A small-molecule ligand and the protein it binds are described below.
Small molecule (SMILES): CC(=O)N[C@H]1[C@H](O[C@H]2[C@H](O)[C@@H](NC(C)=O)CO[C@@H]2CO)O[C@H](CO)[C@@H](O[C@@H]2O[C@H](CO[C@H]3O[C@H](CO)[C@@H](O)[C@H](O)[C@@H]3O)[C@@H](O)[C@H](O[C@H]3O[C@H](CO)[C@@H](O)[C@H](O[C@H]4O[C@H](CO)[C@@H](O)[C@H](O)[C@@H]4O)[C@@H]3O)[C@@H]2O)[C@@H]1O

Sequence of chain 1.A:
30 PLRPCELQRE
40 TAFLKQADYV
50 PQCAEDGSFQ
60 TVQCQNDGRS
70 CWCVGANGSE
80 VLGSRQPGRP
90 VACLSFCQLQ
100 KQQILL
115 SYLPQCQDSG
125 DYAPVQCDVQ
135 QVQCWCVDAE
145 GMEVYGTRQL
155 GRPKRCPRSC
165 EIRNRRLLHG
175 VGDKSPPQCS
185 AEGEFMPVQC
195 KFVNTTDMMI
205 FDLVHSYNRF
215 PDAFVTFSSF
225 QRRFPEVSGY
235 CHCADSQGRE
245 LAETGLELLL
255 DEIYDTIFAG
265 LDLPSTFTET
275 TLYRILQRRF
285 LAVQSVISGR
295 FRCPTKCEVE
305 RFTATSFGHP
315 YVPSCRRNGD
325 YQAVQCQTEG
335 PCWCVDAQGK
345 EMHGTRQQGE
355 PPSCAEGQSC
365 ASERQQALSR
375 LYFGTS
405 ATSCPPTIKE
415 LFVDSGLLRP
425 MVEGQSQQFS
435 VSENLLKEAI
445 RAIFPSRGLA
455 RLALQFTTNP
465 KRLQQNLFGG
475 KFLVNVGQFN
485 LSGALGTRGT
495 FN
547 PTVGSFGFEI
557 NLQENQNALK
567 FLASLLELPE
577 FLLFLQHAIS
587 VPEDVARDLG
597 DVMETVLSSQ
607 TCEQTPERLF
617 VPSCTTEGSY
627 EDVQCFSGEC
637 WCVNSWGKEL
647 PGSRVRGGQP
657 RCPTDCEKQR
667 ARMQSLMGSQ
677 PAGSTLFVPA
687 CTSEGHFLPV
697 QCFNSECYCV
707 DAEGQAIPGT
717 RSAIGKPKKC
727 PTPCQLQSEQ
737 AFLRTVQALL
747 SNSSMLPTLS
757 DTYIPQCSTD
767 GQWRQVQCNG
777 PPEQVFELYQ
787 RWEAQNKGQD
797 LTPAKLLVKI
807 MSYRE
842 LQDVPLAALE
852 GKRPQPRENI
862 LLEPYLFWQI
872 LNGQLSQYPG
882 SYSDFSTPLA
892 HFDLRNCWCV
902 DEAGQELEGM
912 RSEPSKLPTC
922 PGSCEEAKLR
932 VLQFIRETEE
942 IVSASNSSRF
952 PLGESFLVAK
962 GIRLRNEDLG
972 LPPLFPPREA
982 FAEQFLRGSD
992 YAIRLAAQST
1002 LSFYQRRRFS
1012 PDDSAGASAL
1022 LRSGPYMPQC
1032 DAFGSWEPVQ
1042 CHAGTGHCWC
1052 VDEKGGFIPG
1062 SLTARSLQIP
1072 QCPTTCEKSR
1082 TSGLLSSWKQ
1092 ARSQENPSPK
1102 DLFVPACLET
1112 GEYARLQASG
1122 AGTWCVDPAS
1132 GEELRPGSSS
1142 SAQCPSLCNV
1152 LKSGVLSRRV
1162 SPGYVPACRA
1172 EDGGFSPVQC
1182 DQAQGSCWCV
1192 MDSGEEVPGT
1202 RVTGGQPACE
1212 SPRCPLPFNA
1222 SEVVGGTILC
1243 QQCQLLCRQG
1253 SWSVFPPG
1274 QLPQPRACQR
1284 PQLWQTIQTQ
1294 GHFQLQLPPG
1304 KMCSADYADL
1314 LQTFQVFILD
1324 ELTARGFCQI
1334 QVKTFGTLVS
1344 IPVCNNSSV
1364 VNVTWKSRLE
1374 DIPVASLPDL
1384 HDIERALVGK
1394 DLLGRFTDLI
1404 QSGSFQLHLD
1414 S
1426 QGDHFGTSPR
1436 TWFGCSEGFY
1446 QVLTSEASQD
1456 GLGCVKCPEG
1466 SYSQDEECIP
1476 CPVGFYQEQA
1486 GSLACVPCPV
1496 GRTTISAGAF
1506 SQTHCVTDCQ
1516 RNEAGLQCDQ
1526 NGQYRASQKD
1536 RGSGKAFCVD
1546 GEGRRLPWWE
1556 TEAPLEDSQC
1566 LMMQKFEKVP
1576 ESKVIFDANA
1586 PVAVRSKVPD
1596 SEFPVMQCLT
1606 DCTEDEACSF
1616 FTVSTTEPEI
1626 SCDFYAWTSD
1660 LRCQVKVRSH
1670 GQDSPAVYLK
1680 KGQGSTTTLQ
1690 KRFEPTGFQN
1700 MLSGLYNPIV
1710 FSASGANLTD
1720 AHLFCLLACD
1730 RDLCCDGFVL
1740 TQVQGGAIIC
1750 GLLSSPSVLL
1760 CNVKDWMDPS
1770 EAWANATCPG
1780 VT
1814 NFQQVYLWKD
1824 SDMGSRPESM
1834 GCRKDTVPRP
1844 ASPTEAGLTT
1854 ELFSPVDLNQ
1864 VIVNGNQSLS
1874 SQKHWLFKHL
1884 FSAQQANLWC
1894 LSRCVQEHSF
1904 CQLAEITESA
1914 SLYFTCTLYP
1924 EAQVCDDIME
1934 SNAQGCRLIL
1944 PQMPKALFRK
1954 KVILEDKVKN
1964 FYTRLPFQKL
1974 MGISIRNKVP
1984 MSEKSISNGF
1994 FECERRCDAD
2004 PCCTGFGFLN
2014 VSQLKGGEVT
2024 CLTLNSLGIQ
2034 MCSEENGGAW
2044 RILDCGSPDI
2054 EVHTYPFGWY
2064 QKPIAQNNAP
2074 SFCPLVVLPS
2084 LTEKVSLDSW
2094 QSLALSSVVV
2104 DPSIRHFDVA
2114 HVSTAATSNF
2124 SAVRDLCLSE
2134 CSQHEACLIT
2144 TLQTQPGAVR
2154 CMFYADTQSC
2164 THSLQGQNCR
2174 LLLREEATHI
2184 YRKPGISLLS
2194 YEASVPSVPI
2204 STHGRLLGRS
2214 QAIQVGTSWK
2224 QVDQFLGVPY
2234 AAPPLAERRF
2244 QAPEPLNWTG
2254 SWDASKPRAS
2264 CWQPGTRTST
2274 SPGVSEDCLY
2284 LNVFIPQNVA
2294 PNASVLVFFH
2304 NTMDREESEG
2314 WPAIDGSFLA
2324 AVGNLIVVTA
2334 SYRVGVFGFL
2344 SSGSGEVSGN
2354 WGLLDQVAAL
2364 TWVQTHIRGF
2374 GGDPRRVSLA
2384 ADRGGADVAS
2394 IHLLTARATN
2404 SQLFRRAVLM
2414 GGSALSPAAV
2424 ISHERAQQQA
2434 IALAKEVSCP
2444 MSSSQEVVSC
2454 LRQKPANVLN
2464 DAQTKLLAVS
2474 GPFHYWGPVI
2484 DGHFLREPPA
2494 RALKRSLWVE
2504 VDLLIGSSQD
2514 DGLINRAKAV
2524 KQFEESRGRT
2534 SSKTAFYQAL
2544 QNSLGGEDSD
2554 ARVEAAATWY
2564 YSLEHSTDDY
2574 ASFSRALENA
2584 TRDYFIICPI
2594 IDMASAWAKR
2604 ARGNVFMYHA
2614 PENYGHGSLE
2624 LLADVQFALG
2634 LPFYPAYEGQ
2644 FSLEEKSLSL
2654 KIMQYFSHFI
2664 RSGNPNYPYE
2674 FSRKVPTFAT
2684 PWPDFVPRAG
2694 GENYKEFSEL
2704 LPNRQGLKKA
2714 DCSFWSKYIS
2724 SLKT

Binding-site contacts:
Ligand atom O7 contacts residue ARG2578 of chain 1.A at 3.6 Å.
Ligand atom O6 contacts residue ARG2585 of chain 1.A at 4.1 Å.
Ligand atom O6 contacts residue GLY2709 of chain 1.B at 4.1 Å.
Ligand atom C4 contacts residue ASN2582 of chain 1.A at 4.3 Å.
Ligand atom C7 contacts residue ASN2582 of chain 1.A at 3.5 Å.
Ligand atom O7 contacts residue ALA2579 of chain 1.A at 4.5 Å.
Ligand atom C6 contacts residue GLN2512 of chain 1.A at 4.2 Å.
Ligand atom C8 contacts residue ARG2578 of chain 1.A at 4.3 Å.
Ligand atom O4 contacts residue TYR2697 of chain 1.B at 4.4 Å.
Ligand atom C8 contacts residue SER2575 of chain 1.A at 3.8 Å.
Ligand atom C1 contacts residue ASN2582 of chain 1.A at 1.4 Å.
Ligand atom O4 contacts residue GLY2709 of chain 1.B at 3.5 Å (h-bond).
Ligand atom C7 contacts residue ALA2579 of chain 1.A at 4.4 Å (hydrophobic).
Ligand atom O4 contacts residue ARG2707 of chain 1.B at 4.3 Å.
Ligand atom C5 contacts residue GLY2709 of chain 1.B at 4.3 Å.
Ligand atom O5 contacts residue ASN2582 of chain 1.A at 2.4 Å (h-bond).
Ligand atom C8 contacts residue ALA2579 of chain 1.A at 3.8 Å (hydrophobic).
Ligand atom N2 contacts residue ASN2582 of chain 1.A at 2.9 Å (h-bond).
Ligand atom O3 contacts residue ARG2707 of chain 1.B at 4.1 Å.
Ligand atom C6 contacts residue GLY2709 of chain 1.B at 3.3 Å.
Ligand atom O6 contacts residue GLN2512 of chain 1.A at 3.0 Å (h-bond).
Ligand atom C8 contacts residue GLU2615 of chain 1.A at 3.9 Å.
Ligand atom C3 contacts residue ASN2582 of chain 1.A at 3.8 Å.
Ligand atom C4 contacts residue GLY2709 of chain 1.B at 4.2 Å.
Ligand atom C7 contacts residue ARG2578 of chain 1.A at 4.3 Å.
Ligand atom C5 contacts residue ASN2582 of chain 1.A at 3.7 Å.
Ligand atom C2 contacts residue ASN2582 of chain 1.A at 2.5 Å.
Ligand atom O7 contacts residue ASN2582 of chain 1.A at 3.8 Å.

Sequence of chain 1.B:
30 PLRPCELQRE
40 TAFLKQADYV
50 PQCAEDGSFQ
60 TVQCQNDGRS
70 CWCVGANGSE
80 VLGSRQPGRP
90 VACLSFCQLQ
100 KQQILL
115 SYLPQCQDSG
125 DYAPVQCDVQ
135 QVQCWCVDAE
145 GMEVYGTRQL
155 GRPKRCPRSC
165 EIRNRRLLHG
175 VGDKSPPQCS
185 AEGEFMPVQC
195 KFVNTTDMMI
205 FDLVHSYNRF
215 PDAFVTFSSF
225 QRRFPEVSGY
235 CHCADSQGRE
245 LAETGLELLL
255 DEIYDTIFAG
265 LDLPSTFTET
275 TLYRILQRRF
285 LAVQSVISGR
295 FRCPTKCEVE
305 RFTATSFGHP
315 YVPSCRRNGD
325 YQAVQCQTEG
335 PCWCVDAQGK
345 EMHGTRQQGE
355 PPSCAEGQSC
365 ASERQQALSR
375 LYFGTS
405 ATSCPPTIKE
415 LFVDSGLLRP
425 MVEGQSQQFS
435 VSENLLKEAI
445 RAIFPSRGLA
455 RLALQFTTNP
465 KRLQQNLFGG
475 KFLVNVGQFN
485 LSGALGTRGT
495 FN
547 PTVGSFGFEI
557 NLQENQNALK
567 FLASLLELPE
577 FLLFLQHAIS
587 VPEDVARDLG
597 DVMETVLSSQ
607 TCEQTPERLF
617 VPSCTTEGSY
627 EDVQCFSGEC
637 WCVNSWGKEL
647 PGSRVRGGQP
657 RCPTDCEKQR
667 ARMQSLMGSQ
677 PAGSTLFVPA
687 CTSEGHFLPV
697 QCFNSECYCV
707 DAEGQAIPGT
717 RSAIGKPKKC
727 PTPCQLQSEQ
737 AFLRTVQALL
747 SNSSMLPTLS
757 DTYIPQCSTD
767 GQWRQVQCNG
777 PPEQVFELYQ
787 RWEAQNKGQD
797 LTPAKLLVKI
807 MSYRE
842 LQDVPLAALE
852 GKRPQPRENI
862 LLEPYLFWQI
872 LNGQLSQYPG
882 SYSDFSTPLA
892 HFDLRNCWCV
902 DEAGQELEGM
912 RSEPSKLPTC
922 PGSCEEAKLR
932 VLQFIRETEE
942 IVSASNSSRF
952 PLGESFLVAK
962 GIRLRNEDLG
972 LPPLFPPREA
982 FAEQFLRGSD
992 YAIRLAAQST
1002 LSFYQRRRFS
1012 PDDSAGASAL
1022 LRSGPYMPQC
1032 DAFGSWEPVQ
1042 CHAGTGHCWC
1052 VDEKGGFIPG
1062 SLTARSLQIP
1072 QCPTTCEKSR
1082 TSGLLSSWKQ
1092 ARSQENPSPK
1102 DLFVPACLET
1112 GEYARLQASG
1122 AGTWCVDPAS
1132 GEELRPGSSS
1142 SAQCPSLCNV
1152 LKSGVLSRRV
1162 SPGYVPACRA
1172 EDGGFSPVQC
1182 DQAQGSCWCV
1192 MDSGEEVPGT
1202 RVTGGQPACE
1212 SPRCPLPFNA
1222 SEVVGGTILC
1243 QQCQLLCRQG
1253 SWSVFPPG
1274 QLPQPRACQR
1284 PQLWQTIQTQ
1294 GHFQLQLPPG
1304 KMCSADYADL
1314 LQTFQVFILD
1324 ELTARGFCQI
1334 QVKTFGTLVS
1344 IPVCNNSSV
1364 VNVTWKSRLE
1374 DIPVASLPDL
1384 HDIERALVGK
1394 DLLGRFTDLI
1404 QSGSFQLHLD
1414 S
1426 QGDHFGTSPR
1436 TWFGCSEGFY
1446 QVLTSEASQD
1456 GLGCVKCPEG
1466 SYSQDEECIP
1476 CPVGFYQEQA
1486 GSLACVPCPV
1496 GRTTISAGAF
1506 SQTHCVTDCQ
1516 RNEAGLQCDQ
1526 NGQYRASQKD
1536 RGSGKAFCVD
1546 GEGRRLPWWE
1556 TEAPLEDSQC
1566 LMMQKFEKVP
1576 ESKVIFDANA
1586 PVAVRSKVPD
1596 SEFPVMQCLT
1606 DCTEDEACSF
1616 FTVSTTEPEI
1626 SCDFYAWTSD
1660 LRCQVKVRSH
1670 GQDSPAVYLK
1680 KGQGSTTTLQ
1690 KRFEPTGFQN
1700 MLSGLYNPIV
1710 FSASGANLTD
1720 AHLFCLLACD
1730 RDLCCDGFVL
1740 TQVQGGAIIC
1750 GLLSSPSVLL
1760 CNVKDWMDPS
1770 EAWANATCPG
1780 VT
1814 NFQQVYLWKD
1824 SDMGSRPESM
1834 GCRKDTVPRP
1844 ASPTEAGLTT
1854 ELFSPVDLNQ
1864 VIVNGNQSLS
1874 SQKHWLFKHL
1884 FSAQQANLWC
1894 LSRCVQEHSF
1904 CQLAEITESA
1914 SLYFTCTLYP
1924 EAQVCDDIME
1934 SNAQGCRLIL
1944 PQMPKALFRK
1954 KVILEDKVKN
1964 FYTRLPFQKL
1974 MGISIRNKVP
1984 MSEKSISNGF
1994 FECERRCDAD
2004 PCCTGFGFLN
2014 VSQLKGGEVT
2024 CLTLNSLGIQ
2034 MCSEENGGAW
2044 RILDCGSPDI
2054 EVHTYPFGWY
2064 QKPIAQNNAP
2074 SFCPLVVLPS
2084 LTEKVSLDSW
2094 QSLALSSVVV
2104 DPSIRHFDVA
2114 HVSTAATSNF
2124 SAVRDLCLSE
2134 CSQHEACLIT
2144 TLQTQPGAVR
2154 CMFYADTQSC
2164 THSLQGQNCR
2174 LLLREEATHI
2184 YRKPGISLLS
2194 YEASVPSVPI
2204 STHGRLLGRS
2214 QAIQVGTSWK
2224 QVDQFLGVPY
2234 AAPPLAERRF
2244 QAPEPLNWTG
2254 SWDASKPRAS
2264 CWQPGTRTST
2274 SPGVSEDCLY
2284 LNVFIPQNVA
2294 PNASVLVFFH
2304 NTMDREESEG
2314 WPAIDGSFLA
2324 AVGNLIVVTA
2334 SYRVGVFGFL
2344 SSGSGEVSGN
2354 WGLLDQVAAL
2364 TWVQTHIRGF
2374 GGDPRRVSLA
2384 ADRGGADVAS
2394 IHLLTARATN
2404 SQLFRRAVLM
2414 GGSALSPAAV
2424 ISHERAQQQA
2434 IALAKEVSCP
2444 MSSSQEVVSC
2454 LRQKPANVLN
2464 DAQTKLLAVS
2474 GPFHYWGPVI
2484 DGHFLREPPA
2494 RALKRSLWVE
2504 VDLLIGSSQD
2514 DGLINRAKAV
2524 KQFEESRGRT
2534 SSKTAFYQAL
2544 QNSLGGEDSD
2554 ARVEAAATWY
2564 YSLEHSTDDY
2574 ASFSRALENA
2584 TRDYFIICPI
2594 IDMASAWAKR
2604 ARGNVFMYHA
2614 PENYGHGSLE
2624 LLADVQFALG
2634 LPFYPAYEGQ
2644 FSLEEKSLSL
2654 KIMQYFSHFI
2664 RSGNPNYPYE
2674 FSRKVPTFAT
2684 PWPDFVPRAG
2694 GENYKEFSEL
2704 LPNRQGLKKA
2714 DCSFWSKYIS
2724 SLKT